Binding-site contacts:
Ligand atom N2 contacts residue ASN330 of chain 1.F at 2.9 Å (h-bond).
Ligand atom O7 contacts residue GLY326 of chain 1.F at 4.0 Å.
Ligand atom C8 contacts residue PHE325 of chain 1.F at 4.2 Å (hydrophobic).
Ligand atom C7 contacts residue ASN330 of chain 1.F at 3.7 Å.
Ligand atom C1 contacts residue ASN330 of chain 1.F at 1.4 Å.
Ligand atom C8 contacts residue GLY326 of chain 1.F at 3.8 Å.
Ligand atom C8 contacts residue PHE329 of chain 1.F at 4.5 Å (hydrophobic).
Ligand atom C4 contacts residue ASN330 of chain 1.F at 4.2 Å.
Ligand atom C7 contacts residue GLY326 of chain 1.F at 4.0 Å.
Ligand atom C5 contacts residue ASN330 of chain 1.F at 3.6 Å.
Ligand atom O5 contacts residue ASN330 of chain 1.F at 2.3 Å (h-bond).
Ligand atom C3 contacts residue ASN330 of chain 1.F at 3.8 Å.
Ligand atom O7 contacts residue ASN330 of chain 1.F at 4.0 Å.
Ligand atom C2 contacts residue ASN330 of chain 1.F at 2.5 Å.

Sequence of chain 1.F:
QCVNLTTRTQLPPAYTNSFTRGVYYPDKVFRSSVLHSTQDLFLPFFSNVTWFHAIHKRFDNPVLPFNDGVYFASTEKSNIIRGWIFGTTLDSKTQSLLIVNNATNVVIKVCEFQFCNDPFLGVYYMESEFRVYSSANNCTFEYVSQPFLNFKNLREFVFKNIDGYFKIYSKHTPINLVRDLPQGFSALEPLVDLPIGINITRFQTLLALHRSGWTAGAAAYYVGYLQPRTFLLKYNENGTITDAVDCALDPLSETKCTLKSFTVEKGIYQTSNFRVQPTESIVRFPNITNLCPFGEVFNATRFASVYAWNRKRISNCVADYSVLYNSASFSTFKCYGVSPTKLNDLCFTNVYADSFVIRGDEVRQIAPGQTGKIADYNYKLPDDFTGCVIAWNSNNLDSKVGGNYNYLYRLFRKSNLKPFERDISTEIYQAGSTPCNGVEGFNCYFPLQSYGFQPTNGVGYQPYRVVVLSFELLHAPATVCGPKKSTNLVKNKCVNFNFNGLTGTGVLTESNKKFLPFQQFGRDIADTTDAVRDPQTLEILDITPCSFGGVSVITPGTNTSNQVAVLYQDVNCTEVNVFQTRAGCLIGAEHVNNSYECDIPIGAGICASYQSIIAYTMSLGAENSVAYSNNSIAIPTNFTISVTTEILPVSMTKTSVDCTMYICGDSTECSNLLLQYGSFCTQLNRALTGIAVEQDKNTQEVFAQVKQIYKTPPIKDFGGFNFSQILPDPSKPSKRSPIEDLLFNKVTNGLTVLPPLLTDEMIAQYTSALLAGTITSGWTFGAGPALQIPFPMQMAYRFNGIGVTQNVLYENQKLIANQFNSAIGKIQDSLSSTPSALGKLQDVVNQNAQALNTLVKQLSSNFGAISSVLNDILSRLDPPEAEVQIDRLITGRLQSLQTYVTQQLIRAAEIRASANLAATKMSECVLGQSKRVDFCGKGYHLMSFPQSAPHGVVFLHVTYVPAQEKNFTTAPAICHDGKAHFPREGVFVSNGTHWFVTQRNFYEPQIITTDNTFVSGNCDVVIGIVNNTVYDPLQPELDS

This protein binds this small molecule.
Small molecule (SMILES): CC(=O)N[C@H]1[C@H](O[C@H]2[C@H](O)[C@@H](NC(C)=O)CO[C@@H]2CO)O[C@H](CO)[C@@H](O)[C@@H]1O